Sequence of chain 1.J:
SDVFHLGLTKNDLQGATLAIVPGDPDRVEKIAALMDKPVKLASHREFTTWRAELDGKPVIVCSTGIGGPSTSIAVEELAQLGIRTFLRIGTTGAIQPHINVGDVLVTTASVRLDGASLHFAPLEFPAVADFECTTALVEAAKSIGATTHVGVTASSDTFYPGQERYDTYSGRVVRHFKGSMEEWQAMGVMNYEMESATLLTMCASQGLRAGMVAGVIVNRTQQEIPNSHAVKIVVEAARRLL

Sequence of chain 1.I:
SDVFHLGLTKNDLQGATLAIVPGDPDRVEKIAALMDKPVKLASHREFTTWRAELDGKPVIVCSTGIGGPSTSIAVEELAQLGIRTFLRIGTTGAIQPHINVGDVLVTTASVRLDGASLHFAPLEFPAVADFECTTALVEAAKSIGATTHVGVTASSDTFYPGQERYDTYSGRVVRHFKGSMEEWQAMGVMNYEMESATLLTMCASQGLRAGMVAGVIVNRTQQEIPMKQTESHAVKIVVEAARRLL

Binding-site contacts:
Ligand atom O4 contacts residue GLN166 of chain 1.I at 3.6 Å.
Ligand atom C2' contacts residue PO41 of chain 1.AB at 3.4 Å.
Ligand atom C1' contacts residue THR94 of chain 1.I at 3.6 Å.
Ligand atom N1 contacts residue THR94 of chain 1.I at 3.9 Å.
Ligand atom C5 contacts residue GLY96 of chain 1.I at 3.4 Å.
Ligand atom C2 contacts residue GLN166 of chain 1.I at 3.6 Å.
Ligand atom O5' contacts residue HIS8 of chain 1.J at 3.0 Å (h-bond).
Ligand atom O2 contacts residue GLN166 of chain 1.I at 3.0 Å (h-bond).
Ligand atom O3' contacts residue PO41 of chain 1.AB at 3.0 Å (h-bond).
Ligand atom C3' contacts residue MET197 of chain 1.I at 3.7 Å (hydrophobic).
Ligand atom C4' contacts residue ARG48 of chain 1.J at 3.9 Å.
Ligand atom N3 contacts residue TYR195 of chain 1.I at 3.7 Å.
Ligand atom C3' contacts residue PO41 of chain 1.AB at 3.7 Å.
Ligand atom C5' contacts residue PHE162 of chain 1.I at 3.8 Å (hydrophobic).
Ligand atom C5' contacts residue HIS8 of chain 1.J at 3.1 Å.
Ligand atom N3 contacts residue PHE162 of chain 1.I at 4.0 Å.
Ligand atom O4 contacts residue ARG168 of chain 1.I at 2.9 Å (salt-bridge).
Ligand atom O2 contacts residue TYR195 of chain 1.I at 3.9 Å.
Ligand atom C3' contacts residue GLU198 of chain 1.I at 4.0 Å.
Ligand atom C4 contacts residue GLN166 of chain 1.I at 3.7 Å.
Ligand atom O4' contacts residue PO41 of chain 1.AB at 3.3 Å (h-bond).
Ligand atom O3' contacts residue ILE69 of chain 1.I at 3.6 Å.
Ligand atom C5 contacts residue THR95 of chain 1.I at 3.7 Å.
Ligand atom O2 contacts residue GLU196 of chain 1.I at 3.5 Å.
Ligand atom N3 contacts residue ARG168 of chain 1.I at 4.0 Å.
Ligand atom O5' contacts residue PHE162 of chain 1.I at 3.7 Å.
Ligand atom O3' contacts residue GLU198 of chain 1.I at 2.8 Å (salt-bridge).
Ligand atom C2' contacts residue GLU198 of chain 1.I at 3.8 Å.
Ligand atom O2 contacts residue MET197 of chain 1.I at 3.5 Å.
Ligand atom C6 contacts residue THR94 of chain 1.I at 3.8 Å.
Ligand atom O5' contacts residue PHE7 of chain 1.J at 3.9 Å.
Ligand atom C4 contacts residue ARG168 of chain 1.I at 3.7 Å.
Ligand atom N3 contacts residue GLN166 of chain 1.I at 2.8 Å (h-bond).
Ligand atom C4 contacts residue GLY96 of chain 1.I at 3.5 Å.
Ligand atom C2 contacts residue TYR195 of chain 1.I at 3.7 Å (hydrophobic).
Ligand atom C2' contacts residue MET197 of chain 1.I at 3.8 Å (hydrophobic).
Ligand atom C6 contacts residue THR95 of chain 1.I at 3.8 Å.
Ligand atom C4' contacts residue PO41 of chain 1.AB at 3.8 Å.
Ligand atom O4' contacts residue THR94 of chain 1.I at 3.7 Å.
Ligand atom O4 contacts residue GLY96 of chain 1.I at 3.6 Å.

The small molecule below binds the protein below.
Small molecule (SMILES): O=c1ccn([C@H]2C[C@H](O)[C@@H](CO)O2)c(=O)[nH]1